Sequence of chain 1.A:
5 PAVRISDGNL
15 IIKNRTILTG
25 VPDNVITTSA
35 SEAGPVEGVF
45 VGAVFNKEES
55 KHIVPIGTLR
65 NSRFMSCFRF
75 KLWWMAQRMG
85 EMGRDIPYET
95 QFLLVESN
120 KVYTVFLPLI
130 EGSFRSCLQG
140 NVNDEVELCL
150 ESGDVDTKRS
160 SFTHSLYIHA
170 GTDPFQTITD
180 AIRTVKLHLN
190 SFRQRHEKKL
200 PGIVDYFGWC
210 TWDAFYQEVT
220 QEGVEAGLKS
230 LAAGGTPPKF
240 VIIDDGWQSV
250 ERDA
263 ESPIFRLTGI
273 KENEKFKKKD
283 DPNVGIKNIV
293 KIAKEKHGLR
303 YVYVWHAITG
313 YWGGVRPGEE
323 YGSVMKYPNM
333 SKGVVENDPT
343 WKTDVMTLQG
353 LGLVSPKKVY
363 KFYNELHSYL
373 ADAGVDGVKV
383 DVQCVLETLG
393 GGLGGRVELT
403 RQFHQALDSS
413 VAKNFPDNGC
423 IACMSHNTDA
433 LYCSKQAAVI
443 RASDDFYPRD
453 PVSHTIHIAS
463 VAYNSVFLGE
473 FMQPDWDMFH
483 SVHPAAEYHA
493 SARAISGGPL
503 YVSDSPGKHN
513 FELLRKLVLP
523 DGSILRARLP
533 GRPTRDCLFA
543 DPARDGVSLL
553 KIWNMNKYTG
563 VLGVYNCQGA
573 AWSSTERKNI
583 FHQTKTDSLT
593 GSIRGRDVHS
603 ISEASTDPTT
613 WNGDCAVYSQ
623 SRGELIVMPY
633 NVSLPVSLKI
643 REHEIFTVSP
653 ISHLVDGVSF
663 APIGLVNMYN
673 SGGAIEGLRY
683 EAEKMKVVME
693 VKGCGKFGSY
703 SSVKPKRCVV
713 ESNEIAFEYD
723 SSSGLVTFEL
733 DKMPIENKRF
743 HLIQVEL

This protein binds this small molecule.
Small molecule (SMILES): OC[C@H]1O[C@@H](O)[C@H](O)[C@@H](O)[C@H]1O

Binding-site contacts:
Ligand atom O3 contacts residue ARG443 of chain 1.A at 3.0 Å (salt-bridge).
Ligand atom C3 contacts residue ASP447 of chain 1.A at 3.7 Å.
Ligand atom O3 contacts residue ASP447 of chain 1.A at 4.0 Å.
Ligand atom C6 contacts residue ASP244 of chain 1.A at 3.6 Å.
Ligand atom C6 contacts residue ASP243 of chain 1.A at 3.6 Å.
Ligand atom O4 contacts residue LYS381 of chain 1.A at 2.9 Å (salt-bridge).
Ligand atom O3 contacts residue MET480 of chain 1.A at 3.5 Å.
Ligand atom O4 contacts residue ASP243 of chain 1.A at 2.6 Å (salt-bridge).
Ligand atom C2 contacts residue CYS425 of chain 1.A at 3.7 Å (hydrophobic).
Ligand atom C6 contacts residue TRP211 of chain 1.A at 3.4 Å (hydrophobic).
Ligand atom C3 contacts residue TRP211 of chain 1.A at 4.0 Å (hydrophobic).
Ligand atom C4 contacts residue LYS381 of chain 1.A at 3.6 Å.
Ligand atom C5 contacts residue ASP243 of chain 1.A at 4.0 Å.
Ligand atom O2 contacts residue ASP447 of chain 1.A at 2.5 Å (salt-bridge).
Ligand atom C1 contacts residue ASP447 of chain 1.A at 3.7 Å.
Ligand atom C4 contacts residue ASP243 of chain 1.A at 3.3 Å.
Ligand atom C2 contacts residue ARG443 of chain 1.A at 3.8 Å.
Ligand atom C1 contacts residue ASP383 of chain 1.A at 3.3 Å.
Ligand atom C3 contacts residue LYS381 of chain 1.A at 3.6 Å.
Ligand atom O6 contacts residue TRP211 of chain 1.A at 3.1 Å.
Ligand atom O6 contacts residue TRP314 of chain 1.A at 3.4 Å.
Ligand atom O3 contacts residue LYS381 of chain 1.A at 2.8 Å (salt-bridge).
Ligand atom C4 contacts residue TRP211 of chain 1.A at 3.7 Å (hydrophobic).
Ligand atom O2 contacts residue ARG443 of chain 1.A at 2.8 Å (salt-bridge).
Ligand atom O1 contacts residue MET426 of chain 1.A at 2.8 Å (h-bond).
Ligand atom O5 contacts residue ASP383 of chain 1.A at 2.9 Å (salt-bridge).
Ligand atom O6 contacts residue ASP244 of chain 1.A at 3.1 Å (salt-bridge).
Ligand atom C2 contacts residue LYS381 of chain 1.A at 4.1 Å.
Ligand atom O1 contacts residue ASP383 of chain 1.A at 3.1 Å (salt-bridge).
Ligand atom O4 contacts residue ASP383 of chain 1.A at 3.5 Å (salt-bridge).
Ligand atom O4 contacts residue TRP307 of chain 1.A at 3.1 Å (h-bond).
Ligand atom O5 contacts residue TRP314 of chain 1.A at 3.9 Å.
Ligand atom C5 contacts residue TRP211 of chain 1.A at 3.6 Å (hydrophobic).
Ligand atom O2 contacts residue CYS425 of chain 1.A at 3.2 Å (h-bond).
Ligand atom C5 contacts residue ASP383 of chain 1.A at 4.0 Å.
Ligand atom O1 contacts residue ASP447 of chain 1.A at 4.1 Å.
Ligand atom C2 contacts residue ASP383 of chain 1.A at 3.4 Å.
Ligand atom C2 contacts residue ASP447 of chain 1.A at 3.5 Å.
Ligand atom C3 contacts residue ARG443 of chain 1.A at 4.0 Å.
Ligand atom C6 contacts residue TRP307 of chain 1.A at 4.0 Å (hydrophobic).